Binding-site contacts:
Ligand atom C2 contacts residue ASP60 of chain 2.A at 3.7 Å.
Ligand atom O4 contacts residue ARG75 of chain 2.A at 2.8 Å (salt-bridge).
Ligand atom N10 contacts residue FMN1 of chain 2.B at 3.7 Å.
Ligand atom C2 contacts residue GLN132 of chain 2.A at 3.9 Å.
Ligand atom O2 contacts residue GLY61 of chain 2.A at 3.2 Å.
Ligand atom C7M contacts residue FMN1 of chain 2.B at 3.5 Å.
Ligand atom C4 contacts residue PHE72 of chain 2.A at 3.3 Å (hydrophobic).
Ligand atom O4 contacts residue HIS16 of chain 2.A at 3.8 Å.
Ligand atom C2 contacts residue GLY61 of chain 2.A at 3.6 Å.
Ligand atom C4A contacts residue FMN1 of chain 2.B at 3.9 Å.
Ligand atom C5A contacts residue FMN1 of chain 2.B at 3.7 Å.
Ligand atom N3 contacts residue ASP60 of chain 2.A at 3.2 Å.
Ligand atom C4A contacts residue ASP60 of chain 2.A at 4.0 Å.
Ligand atom C6 contacts residue FMN1 of chain 2.B at 3.6 Å.
Ligand atom O4 contacts residue PHE72 of chain 2.A at 3.4 Å.
Ligand atom C9A contacts residue FMN1 of chain 2.B at 3.6 Å.
Ligand atom C8 contacts residue FMN1 of chain 2.B at 3.4 Å.
Ligand atom C10 contacts residue PHE72 of chain 2.A at 3.6 Å (hydrophobic).
Ligand atom O4 contacts residue ASP60 of chain 2.A at 3.3 Å (salt-bridge).
Ligand atom O2 contacts residue ARG75 of chain 2.A at 4.0 Å.
Ligand atom C7 contacts residue FMN1 of chain 2.B at 3.4 Å.
Ligand atom C9 contacts residue FMN1 of chain 2.B at 3.5 Å.
Ligand atom C4 contacts residue ARG75 of chain 2.A at 3.6 Å.
Ligand atom C4 contacts residue GLY61 of chain 2.A at 4.0 Å.
Ligand atom C4A contacts residue PHE72 of chain 2.A at 3.5 Å (hydrophobic).
Ligand atom N3 contacts residue PHE72 of chain 2.A at 3.3 Å.
Ligand atom O2 contacts residue PHE72 of chain 2.A at 3.7 Å.
Ligand atom N3 contacts residue GLY61 of chain 2.A at 3.3 Å (h-bond).
Ligand atom N1 contacts residue PHE72 of chain 2.A at 3.6 Å.
Ligand atom O4 contacts residue ALA59 of chain 2.A at 3.7 Å.
Ligand atom N5 contacts residue ALA59 of chain 2.A at 3.7 Å.
Ligand atom C2 contacts residue ARG75 of chain 2.A at 4.0 Å.
Ligand atom N3 contacts residue ARG75 of chain 2.A at 3.0 Å (salt-bridge).
Ligand atom C8M contacts residue FMN1 of chain 2.B at 3.5 Å.
Ligand atom N5 contacts residue FMN1 of chain 2.B at 3.8 Å.
Ligand atom C1' contacts residue FMN1 of chain 2.B at 4.0 Å.
Ligand atom O2 contacts residue GLN132 of chain 2.A at 3.0 Å (h-bond).
Ligand atom C4 contacts residue ASP60 of chain 2.A at 3.4 Å.
Ligand atom C2 contacts residue PHE72 of chain 2.A at 3.5 Å (hydrophobic).
Ligand atom C10 contacts residue FMN1 of chain 2.B at 3.9 Å.

This protein binds this small molecule.
Small molecule (SMILES): Cc1cc2nc3c(=O)[nH]c(=O)nc-3n(C)c2cc1C

Sequence of chain 2.A:
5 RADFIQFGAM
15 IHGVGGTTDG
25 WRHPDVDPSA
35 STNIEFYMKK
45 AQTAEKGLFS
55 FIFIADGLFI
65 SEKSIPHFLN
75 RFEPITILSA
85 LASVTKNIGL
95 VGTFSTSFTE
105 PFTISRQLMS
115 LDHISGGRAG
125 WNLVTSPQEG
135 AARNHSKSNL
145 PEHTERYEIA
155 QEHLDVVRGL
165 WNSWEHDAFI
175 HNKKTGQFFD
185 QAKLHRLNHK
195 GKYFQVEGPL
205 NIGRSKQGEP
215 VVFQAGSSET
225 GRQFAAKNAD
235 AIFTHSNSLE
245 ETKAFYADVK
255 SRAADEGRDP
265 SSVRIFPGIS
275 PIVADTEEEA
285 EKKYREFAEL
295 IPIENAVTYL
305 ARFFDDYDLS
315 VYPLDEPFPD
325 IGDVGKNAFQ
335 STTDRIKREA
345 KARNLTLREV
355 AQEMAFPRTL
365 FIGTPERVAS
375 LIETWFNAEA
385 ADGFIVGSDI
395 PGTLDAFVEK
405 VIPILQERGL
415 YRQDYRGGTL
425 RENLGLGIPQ